Sequence of chain 1.C:
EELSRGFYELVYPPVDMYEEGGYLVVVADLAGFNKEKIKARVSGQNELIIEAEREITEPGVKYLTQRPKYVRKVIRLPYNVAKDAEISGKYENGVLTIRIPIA

Binding-site contacts:
Ligand atom CG1 contacts residue ARG53 of chain 1.C at 4.0 Å.
Ligand atom CD1 contacts residue ILE50 of chain 1.C at 3.6 Å (hydrophobic).
Ligand atom CG contacts residue GLY101 of chain 1.C at 3.6 Å.
Ligand atom CG contacts residue GLU98 of chain 1.C at 4.2 Å.
Ligand atom C contacts residue TYR103 of chain 1.C at 4.1 Å (hydrophobic).
Ligand atom N contacts residue ALA52 of chain 1.C at 2.9 Å (h-bond).
Ligand atom CA contacts residue LYS47 of chain 1.C at 3.9 Å.
Ligand atom O contacts residue LYS47 of chain 1.C at 3.3 Å.
Ligand atom O contacts residue TYR103 of chain 1.C at 4.2 Å.
Ligand atom CA contacts residue ALA52 of chain 1.C at 3.7 Å (hydrophobic).
Ligand atom N contacts residue GLY101 of chain 1.C at 3.1 Å (h-bond).
Ligand atom CD1 contacts residue ALA52 of chain 1.C at 3.5 Å (hydrophobic).
Ligand atom CB contacts residue ALA52 of chain 1.C at 3.4 Å (hydrophobic).
Ligand atom CA contacts residue GLY101 of chain 1.C at 4.2 Å.
Ligand atom CD contacts residue ILE99 of chain 1.C at 3.2 Å (hydrophobic).
Ligand atom CG2 contacts residue GLY101 of chain 1.C at 4.0 Å.
Ligand atom CA contacts residue GLY101 of chain 1.C at 3.5 Å.
Ligand atom CA contacts residue ALA52 of chain 1.C at 3.8 Å (hydrophobic).
Ligand atom C contacts residue LYS47 of chain 1.C at 3.9 Å.
Ligand atom C contacts residue LYS102 of chain 1.C at 4.1 Å.
Ligand atom O contacts residue GLY101 of chain 1.C at 3.2 Å (h-bond).
Ligand atom O contacts residue LYS47 of chain 1.C at 3.9 Å.
Ligand atom CG1 contacts residue ALA52 of chain 1.C at 3.3 Å (hydrophobic).
Ligand atom CD contacts residue GLU98 of chain 1.C at 3.4 Å.
Ligand atom CD1 contacts residue ILE99 of chain 1.C at 3.7 Å (hydrophobic).
Ligand atom OXT contacts residue LYS102 of chain 1.C at 3.1 Å (salt-bridge).
Ligand atom OXT contacts residue GLY101 of chain 1.C at 3.8 Å.
Ligand atom CD1 contacts residue ILE110 of chain 1.C at 4.0 Å (hydrophobic).
Ligand atom CG2 contacts residue LYS47 of chain 1.C at 3.9 Å.
Ligand atom CG2 contacts residue ILE99 of chain 1.C at 3.7 Å (hydrophobic).
Ligand atom CB contacts residue GLY101 of chain 1.C at 4.2 Å.
Ligand atom CE contacts residue GLU98 of chain 1.C at 4.0 Å.
Ligand atom CG contacts residue ILE99 of chain 1.C at 4.0 Å (hydrophobic).
Ligand atom CG2 contacts residue TYR103 of chain 1.C at 4.2 Å (hydrophobic).
Ligand atom C contacts residue ALA52 of chain 1.C at 3.8 Å (hydrophobic).
Ligand atom OXT contacts residue TYR103 of chain 1.C at 3.1 Å (h-bond).
Ligand atom CD1 contacts residue ARG53 of chain 1.C at 3.9 Å.
Ligand atom CG1 contacts residue ILE99 of chain 1.C at 4.0 Å (hydrophobic).
Ligand atom C contacts residue GLY101 of chain 1.C at 3.8 Å.
Ligand atom O contacts residue SER100 of chain 1.C at 4.2 Å.

This protein binds this small molecule.
Small molecule (SMILES): CC[C@H](C)[C@H](NC(=O)[C@H](CCCCN)NC(=O)[C@@H](NC(=O)[C@@H](N)C(C)C)[C@@H](C)CC)C(=O)N[C@@H](CCC(=O)O)C(=O)O